Binding-site contacts:
Ligand atom CAH contacts residue ASN39 of chain 1.A at 3.8 Å.
Ligand atom CAE contacts residue ASN39 of chain 1.A at 4.1 Å.
Ligand atom CAH contacts residue TYR35 of chain 1.A at 4.2 Å (hydrophobic).
Ligand atom NAG contacts residue PHE182 of chain 1.A at 3.3 Å.
Ligand atom OAB contacts residue VAL269 of chain 1.A at 4.1 Å.
Ligand atom OAA contacts residue TYR35 of chain 1.A at 4.2 Å.
Ligand atom CAK contacts residue PHE182 of chain 1.A at 4.1 Å (hydrophobic).
Ligand atom CAK contacts residue ASP267 of chain 1.A at 3.9 Å.
Ligand atom CAF contacts residue PHE182 of chain 1.A at 3.8 Å (hydrophobic).
Ligand atom OAB contacts residue ASP267 of chain 1.A at 3.5 Å (salt-bridge).
Ligand atom NAG contacts residue LYS57 of chain 1.A at 3.4 Å (salt-bridge).
Ligand atom CAH contacts residue PHE182 of chain 1.A at 3.6 Å (hydrophobic).
Ligand atom CAK contacts residue GLU219 of chain 1.A at 3.6 Å.
Ligand atom CAD contacts residue TYR35 of chain 1.A at 3.4 Å (hydrophobic).
Ligand atom OAB contacts residue ALA216 of chain 1.A at 4.1 Å.
Ligand atom CAL contacts residue PHE182 of chain 1.A at 3.5 Å (hydrophobic).
Ligand atom CAJ contacts residue TYR35 of chain 1.A at 4.2 Å (hydrophobic).
Ligand atom CAD contacts residue ASN39 of chain 1.A at 3.9 Å.
Ligand atom NAG contacts residue TYR40 of chain 1.A at 3.1 Å (h-bond).
Ligand atom CAJ contacts residue PHE182 of chain 1.A at 3.9 Å (hydrophobic).
Ligand atom OAC contacts residue VAL53 of chain 1.A at 4.0 Å.
Ligand atom CAF contacts residue TYR40 of chain 1.A at 3.8 Å (hydrophobic).
Ligand atom CAK contacts residue ASN39 of chain 1.A at 4.1 Å.
Ligand atom CAL contacts residue LYS57 of chain 1.A at 4.1 Å.
Ligand atom OAB contacts residue GLU219 of chain 1.A at 2.4 Å (salt-bridge).
Ligand atom OAA contacts residue TYR222 of chain 1.A at 4.0 Å.
Ligand atom CAH contacts residue TYR40 of chain 1.A at 4.3 Å (hydrophobic).
Ligand atom NAG contacts residue ASN39 of chain 1.A at 4.2 Å.
Ligand atom CAE contacts residue ARG44 of chain 1.A at 3.9 Å.
Ligand atom CAF contacts residue LYS57 of chain 1.A at 3.0 Å.
Ligand atom OAC contacts residue MET258 of chain 1.A at 3.8 Å.
Ligand atom CAE contacts residue ASP267 of chain 1.A at 4.0 Å.
Ligand atom CAI contacts residue PHE182 of chain 1.A at 3.5 Å (hydrophobic).
Ligand atom OAC contacts residue ARG44 of chain 1.A at 3.7 Å.
Ligand atom CAD contacts residue PHE182 of chain 1.A at 3.6 Å (hydrophobic).
Ligand atom NAG contacts residue TYR35 of chain 1.A at 4.3 Å.
Ligand atom CAE contacts residue PHE182 of chain 1.A at 3.8 Å (hydrophobic).
Ligand atom OAA contacts residue GLU219 of chain 1.A at 3.9 Å.
Ligand atom CAJ contacts residue ASN39 of chain 1.A at 4.0 Å.
Ligand atom CAI contacts residue ASN39 of chain 1.A at 3.9 Å.

Sequence of chain 1.A:
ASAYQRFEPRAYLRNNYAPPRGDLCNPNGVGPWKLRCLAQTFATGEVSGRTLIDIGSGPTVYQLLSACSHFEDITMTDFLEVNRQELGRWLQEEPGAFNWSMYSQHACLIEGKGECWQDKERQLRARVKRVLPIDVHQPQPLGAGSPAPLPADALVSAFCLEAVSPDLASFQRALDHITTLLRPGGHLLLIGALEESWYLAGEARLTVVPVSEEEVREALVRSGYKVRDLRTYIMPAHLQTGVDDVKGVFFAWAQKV

A protein and the small-molecule ligand that binds it are described below.
Small molecule (SMILES): O=C1C=C2NC[C@@H](O)C2=CC1=O